A protein and the small-molecule ligand that binds it are described below.
Small molecule (SMILES): N[C@@H](CC(=O)O)C(=O)O

Sequence of chain 1.A:
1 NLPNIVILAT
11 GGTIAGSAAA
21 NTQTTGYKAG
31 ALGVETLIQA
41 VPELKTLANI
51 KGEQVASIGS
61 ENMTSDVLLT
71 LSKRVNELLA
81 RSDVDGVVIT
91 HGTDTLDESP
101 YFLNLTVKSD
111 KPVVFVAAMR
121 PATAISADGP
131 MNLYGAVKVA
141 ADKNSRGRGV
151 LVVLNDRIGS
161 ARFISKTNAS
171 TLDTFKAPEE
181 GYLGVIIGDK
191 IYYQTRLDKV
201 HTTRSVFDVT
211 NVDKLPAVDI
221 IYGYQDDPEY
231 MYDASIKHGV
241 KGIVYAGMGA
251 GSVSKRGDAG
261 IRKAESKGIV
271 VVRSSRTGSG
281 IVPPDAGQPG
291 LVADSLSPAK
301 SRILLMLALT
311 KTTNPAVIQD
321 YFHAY

Binding-site contacts:
Ligand atom C contacts residue THR13 of chain 1.C at 4.1 Å.
Ligand atom C contacts residue THR93 of chain 1.C at 3.8 Å.
Ligand atom O contacts residue SER60 of chain 1.C at 2.6 Å (h-bond).
Ligand atom O contacts residue GLU61 of chain 1.C at 3.7 Å.
Ligand atom OD2 contacts residue THR93 of chain 1.C at 3.0 Å (h-bond).
Ligand atom OXT contacts residue GLU61 of chain 1.C at 3.1 Å (salt-bridge).
Ligand atom OD2 contacts residue ALA118 of chain 1.C at 3.8 Å.
Ligand atom N contacts residue ASP94 of chain 1.C at 2.8 Å (salt-bridge).
Ligand atom OD1 contacts residue ALA118 of chain 1.C at 3.5 Å (h-bond).
Ligand atom OXT contacts residue GLY12 of chain 1.C at 3.1 Å.
Ligand atom CG contacts residue THR93 of chain 1.C at 3.0 Å.
Ligand atom OXT contacts residue GLY92 of chain 1.C at 3.4 Å.
Ligand atom OD2 contacts residue GLY12 of chain 1.C at 4.1 Å.
Ligand atom OD1 contacts residue THR13 of chain 1.C at 3.3 Å (h-bond).
Ligand atom OD2 contacts residue GLY92 of chain 1.C at 3.4 Å.
Ligand atom CG contacts residue ALA118 of chain 1.C at 4.0 Å (hydrophobic).
Ligand atom OD1 contacts residue THR93 of chain 1.C at 2.7 Å (h-bond).
Ligand atom CA contacts residue THR13 of chain 1.C at 3.3 Å.
Ligand atom O contacts residue GLY92 of chain 1.C at 3.1 Å.
Ligand atom OXT contacts residue THR13 of chain 1.C at 3.8 Å.
Ligand atom CB contacts residue THR93 of chain 1.C at 3.7 Å.
Ligand atom C contacts residue SER60 of chain 1.C at 3.5 Å.
Ligand atom N contacts residue SER252 of chain 1.A at 4.0 Å.
Ligand atom C contacts residue GLU61 of chain 1.C at 3.1 Å.
Ligand atom O contacts residue ASP94 of chain 1.C at 3.2 Å (salt-bridge).
Ligand atom CB contacts residue THR13 of chain 1.C at 3.3 Å.
Ligand atom CA contacts residue ASP94 of chain 1.C at 3.5 Å.
Ligand atom CG contacts residue THR13 of chain 1.C at 3.0 Å.
Ligand atom C contacts residue GLY12 of chain 1.C at 4.0 Å.
Ligand atom C contacts residue ASP94 of chain 1.C at 3.9 Å.
Ligand atom OD2 contacts residue THR13 of chain 1.C at 3.0 Å.
Ligand atom C contacts residue GLY92 of chain 1.C at 3.5 Å.
Ligand atom CA contacts residue GLU61 of chain 1.C at 3.2 Å.
Ligand atom OD1 contacts residue MET119 of chain 1.C at 4.1 Å.
Ligand atom OD1 contacts residue LYS166 of chain 1.C at 4.2 Å.
Ligand atom OXT contacts residue GLY59 of chain 1.C at 3.5 Å.
Ligand atom OXT contacts residue SER60 of chain 1.C at 2.8 Å (h-bond).
Ligand atom O contacts residue THR93 of chain 1.C at 2.9 Å (h-bond).
Ligand atom CB contacts residue ASP94 of chain 1.C at 3.3 Å.
Ligand atom N contacts residue GLU61 of chain 1.C at 2.4 Å (salt-bridge).

Sequence of chain 1.C:
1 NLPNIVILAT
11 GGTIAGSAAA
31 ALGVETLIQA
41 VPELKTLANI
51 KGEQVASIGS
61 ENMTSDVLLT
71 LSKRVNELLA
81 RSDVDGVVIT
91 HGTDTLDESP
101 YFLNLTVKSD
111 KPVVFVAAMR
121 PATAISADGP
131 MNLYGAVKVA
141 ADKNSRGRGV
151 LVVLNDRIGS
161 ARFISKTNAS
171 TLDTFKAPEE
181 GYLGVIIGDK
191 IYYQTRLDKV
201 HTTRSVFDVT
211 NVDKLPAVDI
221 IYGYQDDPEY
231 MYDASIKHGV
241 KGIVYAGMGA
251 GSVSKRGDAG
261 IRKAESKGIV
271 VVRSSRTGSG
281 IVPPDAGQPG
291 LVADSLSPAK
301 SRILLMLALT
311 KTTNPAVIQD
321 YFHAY